Binding-site contacts:
Ligand atom N2 contacts residue HIS42 of chain 1.D at 4.0 Å.
Ligand atom C8 contacts residue ASN125 of chain 1.D at 3.8 Å.
Ligand atom O6 contacts residue ASN113 of chain 1.D at 4.3 Å.
Ligand atom O5 contacts residue HIS42 of chain 1.D at 4.5 Å.
Ligand atom C2 contacts residue ASN125 of chain 1.D at 2.5 Å.
Ligand atom C4 contacts residue ASN125 of chain 1.D at 4.2 Å.
Ligand atom C1 contacts residue ASN125 of chain 1.D at 1.4 Å.
Ligand atom O6 contacts residue LYS115 of chain 1.D at 4.0 Å.
Ligand atom C3 contacts residue HIS42 of chain 1.D at 4.1 Å.
Ligand atom C3 contacts residue ASN125 of chain 1.D at 3.8 Å.
Ligand atom C7 contacts residue ASN125 of chain 1.D at 3.5 Å.
Ligand atom O5 contacts residue ASN113 of chain 1.D at 3.8 Å.
Ligand atom C5 contacts residue ASN125 of chain 1.D at 3.6 Å.
Ligand atom C1 contacts residue HIS42 of chain 1.D at 3.9 Å.
Ligand atom C1 contacts residue ASN113 of chain 1.D at 4.0 Å.
Ligand atom O7 contacts residue ASN125 of chain 1.D at 3.8 Å.
Ligand atom C6 contacts residue LYS115 of chain 1.D at 3.5 Å.
Ligand atom N2 contacts residue ASN125 of chain 1.D at 3.0 Å (h-bond).
Ligand atom C2 contacts residue HIS42 of chain 1.D at 4.2 Å.
Ligand atom C5 contacts residue ASN113 of chain 1.D at 4.5 Å.
Ligand atom C5 contacts residue HIS42 of chain 1.D at 4.0 Å.
Ligand atom O5 contacts residue ASN125 of chain 1.D at 2.3 Å (h-bond).

Sequence of chain 1.D:
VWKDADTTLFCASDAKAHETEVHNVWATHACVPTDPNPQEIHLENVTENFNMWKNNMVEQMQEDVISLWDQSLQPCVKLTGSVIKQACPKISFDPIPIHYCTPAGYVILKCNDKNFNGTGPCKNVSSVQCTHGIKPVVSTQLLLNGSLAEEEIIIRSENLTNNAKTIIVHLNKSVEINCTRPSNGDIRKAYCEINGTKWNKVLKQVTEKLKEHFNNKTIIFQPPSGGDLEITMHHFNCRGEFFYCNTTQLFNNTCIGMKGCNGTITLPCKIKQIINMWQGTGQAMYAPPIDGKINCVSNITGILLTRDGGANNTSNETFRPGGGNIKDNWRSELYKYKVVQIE

A small-molecule ligand and the protein it binds are described below.
Small molecule (SMILES): CC(=O)N[C@@H]1[C@@H](O)[C@H](O)[C@@H](CO)O[C@H]1O